Binding-site contacts:
Ligand atom N6 contacts residue PRO419 of chain 47.A at 3.4 Å (h-bond).
Ligand atom N6 contacts residue SER420 of chain 47.A at 4.0 Å.
Ligand atom N6 contacts residue PHE426 of chain 47.A at 3.8 Å.
Ligand atom C5 contacts residue PRO203 of chain 47.A at 4.3 Å (hydrophobic).
Ligand atom C2' contacts residue PRO203 of chain 47.A at 4.0 Å (hydrophobic).
Ligand atom N6 contacts residue GLY427 of chain 47.A at 2.8 Å (h-bond).
Ligand atom N6 contacts residue VAL202 of chain 47.A at 4.0 Å.
Ligand atom C2 contacts residue VAL202 of chain 47.A at 4.3 Å (hydrophobic).
Ligand atom N3 contacts residue PRO203 of chain 47.A at 4.4 Å.
Ligand atom C6 contacts residue PRO419 of chain 47.A at 3.2 Å (hydrophobic).
Ligand atom P contacts residue HIS416 of chain 47.A at 4.0 Å.
Ligand atom O5' contacts residue PRO419 of chain 47.A at 3.9 Å.
Ligand atom N9 contacts residue HIS418 of chain 47.A at 4.3 Å.
Ligand atom C8 contacts residue PRO203 of chain 47.A at 4.4 Å (hydrophobic).
Ligand atom N1 contacts residue GLY427 of chain 47.A at 2.7 Å (h-bond).
Ligand atom C5 contacts residue PRO419 of chain 47.A at 3.7 Å (hydrophobic).
Ligand atom C2 contacts residue PRO419 of chain 47.A at 4.0 Å (hydrophobic).
Ligand atom N9 contacts residue PRO203 of chain 47.A at 4.2 Å.
Ligand atom N7 contacts residue SER420 of chain 47.A at 3.9 Å.
Ligand atom C6 contacts residue SER420 of chain 47.A at 4.3 Å.
Ligand atom N1 contacts residue PRO419 of chain 47.A at 3.5 Å (h-bond).
Ligand atom N7 contacts residue HIS418 of chain 47.A at 4.4 Å.
Ligand atom C5 contacts residue SER420 of chain 47.A at 4.3 Å.
Ligand atom C6 contacts residue GLY427 of chain 47.A at 3.7 Å.
Ligand atom N6 contacts residue GLY425 of chain 47.A at 4.1 Å.
Ligand atom C4 contacts residue PRO203 of chain 47.A at 4.2 Å (hydrophobic).
Ligand atom O1P contacts residue HIS416 of chain 47.A at 4.2 Å.
Ligand atom C6 contacts residue VAL202 of chain 47.A at 3.9 Å (hydrophobic).
Ligand atom C1' contacts residue HIS418 of chain 47.A at 4.1 Å.
Ligand atom O4' contacts residue HIS418 of chain 47.A at 4.1 Å.
Ligand atom C8 contacts residue HIS418 of chain 47.A at 3.7 Å.
Ligand atom O2P contacts residue PRO419 of chain 47.A at 4.2 Å.
Ligand atom N1 contacts residue VAL202 of chain 47.A at 3.7 Å.
Ligand atom C2 contacts residue GLY427 of chain 47.A at 3.4 Å.
Ligand atom C6 contacts residue PRO203 of chain 47.A at 4.4 Å (hydrophobic).
Ligand atom O2P contacts residue HIS416 of chain 47.A at 2.8 Å (h-bond).
Ligand atom N7 contacts residue PRO419 of chain 47.A at 4.3 Å.
Ligand atom C4 contacts residue PRO419 of chain 47.A at 4.2 Å (hydrophobic).
Ligand atom N3 contacts residue PRO419 of chain 47.A at 4.3 Å.
Ligand atom O4' contacts residue PRO419 of chain 47.A at 4.3 Å.

Sequence of chain 47.A:
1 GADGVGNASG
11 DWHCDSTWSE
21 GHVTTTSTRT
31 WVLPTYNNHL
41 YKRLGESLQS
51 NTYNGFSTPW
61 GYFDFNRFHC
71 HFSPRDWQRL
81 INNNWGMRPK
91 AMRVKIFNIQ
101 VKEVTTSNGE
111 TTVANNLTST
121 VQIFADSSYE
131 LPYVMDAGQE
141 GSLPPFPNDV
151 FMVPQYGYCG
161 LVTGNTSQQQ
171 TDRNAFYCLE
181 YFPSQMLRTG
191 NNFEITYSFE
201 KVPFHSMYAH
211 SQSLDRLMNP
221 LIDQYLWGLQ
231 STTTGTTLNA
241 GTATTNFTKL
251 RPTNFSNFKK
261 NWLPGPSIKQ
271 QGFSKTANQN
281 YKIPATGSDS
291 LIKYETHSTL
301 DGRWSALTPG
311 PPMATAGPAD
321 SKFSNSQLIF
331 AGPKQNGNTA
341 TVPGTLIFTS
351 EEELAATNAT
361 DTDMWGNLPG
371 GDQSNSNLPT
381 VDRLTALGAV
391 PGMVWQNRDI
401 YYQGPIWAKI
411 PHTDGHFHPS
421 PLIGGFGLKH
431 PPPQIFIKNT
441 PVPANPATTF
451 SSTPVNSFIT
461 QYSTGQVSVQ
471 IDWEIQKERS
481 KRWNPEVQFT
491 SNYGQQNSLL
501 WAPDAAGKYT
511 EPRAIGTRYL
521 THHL

A protein and the small-molecule ligand that binds it are described below.
Small molecule (SMILES): Nc1ncnc2c1ncn2[C@H]1C[C@H](O)[C@@H](COP(=O)(O)O)O1